Sequence of chain 1.B:
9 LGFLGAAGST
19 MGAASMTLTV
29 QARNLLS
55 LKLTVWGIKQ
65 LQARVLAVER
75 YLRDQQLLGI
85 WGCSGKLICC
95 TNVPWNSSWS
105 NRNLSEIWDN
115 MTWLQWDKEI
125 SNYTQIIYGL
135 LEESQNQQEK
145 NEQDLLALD

Sequence of chain 1.A:
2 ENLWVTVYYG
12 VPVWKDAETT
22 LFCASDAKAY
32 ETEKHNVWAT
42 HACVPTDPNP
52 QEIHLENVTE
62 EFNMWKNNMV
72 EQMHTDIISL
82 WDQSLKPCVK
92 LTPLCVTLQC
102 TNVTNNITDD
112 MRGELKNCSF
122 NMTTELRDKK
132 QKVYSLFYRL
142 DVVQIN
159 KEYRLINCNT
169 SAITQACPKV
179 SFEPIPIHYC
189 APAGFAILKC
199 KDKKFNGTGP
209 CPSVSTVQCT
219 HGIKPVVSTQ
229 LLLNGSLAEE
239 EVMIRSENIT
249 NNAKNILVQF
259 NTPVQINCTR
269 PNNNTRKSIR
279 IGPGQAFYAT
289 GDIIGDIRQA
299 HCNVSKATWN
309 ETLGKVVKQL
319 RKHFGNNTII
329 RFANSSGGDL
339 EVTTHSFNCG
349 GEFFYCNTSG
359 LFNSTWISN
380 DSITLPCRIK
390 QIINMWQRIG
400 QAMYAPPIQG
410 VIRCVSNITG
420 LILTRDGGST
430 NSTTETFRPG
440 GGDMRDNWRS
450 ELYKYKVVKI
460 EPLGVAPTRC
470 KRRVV

Binding-site contacts:
Ligand atom C7 contacts residue GLU57 of chain 1.A at 3.6 Å.
Ligand atom C5 contacts residue ASN58 of chain 1.A at 3.6 Å.
Ligand atom C7 contacts residue ASN58 of chain 1.A at 2.9 Å.
Ligand atom O5 contacts residue ASN58 of chain 1.A at 2.2 Å (h-bond).
Ligand atom C3 contacts residue ASN58 of chain 1.A at 3.8 Å.
Ligand atom O3 contacts residue GLU57 of chain 1.A at 4.3 Å.
Ligand atom N2 contacts residue GLU57 of chain 1.A at 4.0 Å.
Ligand atom O6 contacts residue ASN58 of chain 1.A at 4.3 Å.
Ligand atom O7 contacts residue ASP113 of chain 1.B at 3.2 Å (salt-bridge).
Ligand atom C1 contacts residue GLU57 of chain 1.A at 4.4 Å.
Ligand atom C8 contacts residue ASP113 of chain 1.B at 3.9 Å.
Ligand atom O6 contacts residue THR18 of chain 1.B at 3.4 Å.
Ligand atom O7 contacts residue ASN58 of chain 1.A at 3.6 Å.
Ligand atom C2 contacts residue GLU57 of chain 1.A at 3.6 Å.
Ligand atom C7 contacts residue ASP113 of chain 1.B at 4.0 Å.
Ligand atom C8 contacts residue THR18 of chain 1.B at 4.4 Å.
Ligand atom C8 contacts residue ASN58 of chain 1.A at 3.4 Å.
Ligand atom N2 contacts residue ASN58 of chain 1.A at 2.5 Å (h-bond).
Ligand atom C1 contacts residue ASN58 of chain 1.A at 1.4 Å.
Ligand atom O6 contacts residue ASP113 of chain 1.B at 4.5 Å.
Ligand atom C2 contacts residue ASN58 of chain 1.A at 2.5 Å.
Ligand atom O7 contacts residue GLU57 of chain 1.A at 2.8 Å (salt-bridge).
Ligand atom C4 contacts residue ASN58 of chain 1.A at 4.2 Å.
Ligand atom C3 contacts residue GLU57 of chain 1.A at 4.5 Å.

The small molecule below binds the protein below.
Small molecule (SMILES): CC(=O)N[C@H]1[C@H](O[C@H]2[C@H](O)[C@@H](NC(C)=O)CO[C@@H]2CO)O[C@H](CO)[C@@H](O)[C@@H]1O